Sequence of chain 6.H:
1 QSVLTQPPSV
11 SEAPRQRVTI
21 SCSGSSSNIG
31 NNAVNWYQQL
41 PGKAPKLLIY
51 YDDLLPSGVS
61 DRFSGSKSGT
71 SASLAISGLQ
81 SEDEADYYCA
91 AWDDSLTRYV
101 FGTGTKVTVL

Binding-site contacts:
Ligand atom O4 contacts residue LEU96 of chain 6.H at 3.2 Å.
Ligand atom N2 contacts residue LEU96 of chain 6.H at 3.6 Å.
Ligand atom C1 contacts residue ASN154 of chain 6.C at 3.1 Å.
Ligand atom C7 contacts residue SER95 of chain 6.H at 3.5 Å.
Ligand atom C3 contacts residue SER95 of chain 6.H at 3.2 Å.
Ligand atom N2 contacts residue SER95 of chain 6.H at 2.6 Å (h-bond).
Ligand atom C4 contacts residue LEU96 of chain 6.H at 4.3 Å (hydrophobic).
Ligand atom C1 contacts residue SER95 of chain 6.H at 3.6 Å.
Ligand atom O5 contacts residue MET151 of chain 6.C at 3.8 Å.
Ligand atom C2 contacts residue SER95 of chain 6.H at 3.4 Å.
Ligand atom O7 contacts residue ASN154 of chain 6.C at 2.9 Å (h-bond).
Ligand atom C8 contacts residue SER95 of chain 6.H at 3.5 Å.
Ligand atom C1 contacts residue LEU96 of chain 6.H at 3.9 Å (hydrophobic).
Ligand atom O7 contacts residue HIS148 of chain 6.C at 4.0 Å.
Ligand atom C1 contacts residue MET151 of chain 6.C at 3.6 Å (hydrophobic).
Ligand atom C7 contacts residue ASN154 of chain 6.C at 3.4 Å.
Ligand atom C2 contacts residue ASN154 of chain 6.C at 4.0 Å.
Ligand atom O5 contacts residue ASN154 of chain 6.C at 4.0 Å.
Ligand atom O5 contacts residue LEU96 of chain 6.H at 4.5 Å.
Ligand atom C2 contacts residue MET151 of chain 6.C at 4.1 Å (hydrophobic).
Ligand atom C7 contacts residue MET151 of chain 6.C at 4.3 Å (hydrophobic).
Ligand atom C8 contacts residue ASP94 of chain 6.H at 3.5 Å.
Ligand atom O7 contacts residue GLY150 of chain 6.C at 2.8 Å (h-bond).
Ligand atom C7 contacts residue GLY150 of chain 6.C at 3.7 Å.
Ligand atom O3 contacts residue SER95 of chain 6.H at 3.2 Å (h-bond).
Ligand atom C8 contacts residue GLY150 of chain 6.C at 3.8 Å.
Ligand atom C2 contacts residue LEU96 of chain 6.H at 3.6 Å (hydrophobic).
Ligand atom C8 contacts residue ASN154 of chain 6.C at 4.2 Å.
Ligand atom C3 contacts residue LEU96 of chain 6.H at 4.2 Å (hydrophobic).
Ligand atom O3 contacts residue LEU96 of chain 6.H at 4.1 Å.
Ligand atom O7 contacts residue MET151 of chain 6.C at 3.3 Å.
Ligand atom N2 contacts residue ASN154 of chain 6.C at 3.9 Å.

A small-molecule ligand and the protein it binds are described below.
Small molecule (SMILES): CC(=O)N[C@H]1[C@H](O[C@H]2[C@H](O)[C@@H](NC(C)=O)CO[C@@H]2CO)O[C@H](CO)[C@@H](O)[C@@H]1O

Sequence of chain 6.C:
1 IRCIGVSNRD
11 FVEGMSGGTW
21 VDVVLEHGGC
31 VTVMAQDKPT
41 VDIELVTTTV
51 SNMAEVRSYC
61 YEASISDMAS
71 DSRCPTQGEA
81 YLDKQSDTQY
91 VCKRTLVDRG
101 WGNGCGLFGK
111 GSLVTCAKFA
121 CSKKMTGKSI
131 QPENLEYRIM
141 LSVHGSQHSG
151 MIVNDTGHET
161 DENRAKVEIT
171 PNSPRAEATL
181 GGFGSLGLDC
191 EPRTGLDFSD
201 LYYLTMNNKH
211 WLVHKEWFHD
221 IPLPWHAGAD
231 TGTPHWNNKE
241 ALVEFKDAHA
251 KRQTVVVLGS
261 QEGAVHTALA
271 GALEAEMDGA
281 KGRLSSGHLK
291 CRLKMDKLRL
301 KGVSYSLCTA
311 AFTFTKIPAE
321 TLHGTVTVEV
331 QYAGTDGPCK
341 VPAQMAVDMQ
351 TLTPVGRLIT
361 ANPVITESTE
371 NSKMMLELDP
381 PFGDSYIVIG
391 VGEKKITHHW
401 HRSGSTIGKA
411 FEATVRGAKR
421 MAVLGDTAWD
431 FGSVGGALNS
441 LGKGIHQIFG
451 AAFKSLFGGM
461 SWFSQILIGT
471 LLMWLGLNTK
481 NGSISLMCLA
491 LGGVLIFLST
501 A